A small-molecule ligand and the protein it binds are described below.
Small molecule (SMILES): NC(=O)Nc1ccccc1

Binding-site contacts:
Ligand atom C4 contacts residue LEU241 of chain 1.A at 4.1 Å (hydrophobic).
Ligand atom C3 contacts residue LEU245 of chain 1.A at 3.8 Å (hydrophobic).
Ligand atom C6 contacts residue LEU251 of chain 1.A at 4.3 Å (hydrophobic).
Ligand atom C1 contacts residue ARG250 of chain 1.A at 4.1 Å.
Ligand atom C2 contacts residue LEU245 of chain 1.A at 4.1 Å (hydrophobic).
Ligand atom C1 contacts residue LEU251 of chain 1.A at 3.8 Å (hydrophobic).
Ligand atom O1 contacts residue LEU245 of chain 1.A at 4.2 Å.
Ligand atom C6 contacts residue MET228 of chain 1.A at 3.6 Å (hydrophobic).
Ligand atom N2 contacts residue TRP269 of chain 1.A at 3.3 Å.
Ligand atom C1 contacts residue TRP202 of chain 1.A at 4.1 Å (hydrophobic).
Ligand atom N2 contacts residue ARG250 of chain 1.A at 4.3 Å.
Ligand atom O1 contacts residue GLN249 of chain 1.A at 4.4 Å.
Ligand atom C2 contacts residue LEU251 of chain 1.A at 3.5 Å (hydrophobic).
Ligand atom C5 contacts residue PHE225 of chain 1.A at 4.2 Å (hydrophobic).
Ligand atom C2 contacts residue LEU241 of chain 1.A at 4.1 Å (hydrophobic).
Ligand atom C5 contacts residue LEU251 of chain 1.A at 3.6 Å (hydrophobic).
Ligand atom N2 contacts residue TRP202 of chain 1.A at 3.4 Å.
Ligand atom C7 contacts residue LEU251 of chain 1.A at 4.0 Å (hydrophobic).
Ligand atom C6 contacts residue LEU241 of chain 1.A at 4.1 Å (hydrophobic).
Ligand atom C4 contacts residue PHE183 of chain 1.A at 4.3 Å (hydrophobic).
Ligand atom C3 contacts residue ARG250 of chain 1.A at 4.1 Å.
Ligand atom C7 contacts residue PHE225 of chain 1.A at 3.9 Å (hydrophobic).
Ligand atom N2 contacts residue VAL206 of chain 1.A at 4.1 Å.
Ligand atom C5 contacts residue PRO221 of chain 1.A at 3.6 Å (hydrophobic).
Ligand atom C1 contacts residue LEU245 of chain 1.A at 4.0 Å (hydrophobic).
Ligand atom O1 contacts residue TRP269 of chain 1.A at 3.9 Å.
Ligand atom O1 contacts residue ARG250 of chain 1.A at 3.1 Å.
Ligand atom N1 contacts residue LEU251 of chain 1.A at 3.8 Å.
Ligand atom C5 contacts residue LEU241 of chain 1.A at 4.1 Å (hydrophobic).
Ligand atom N2 contacts residue LEU251 of chain 1.A at 4.3 Å.
Ligand atom C5 contacts residue PHE183 of chain 1.A at 4.0 Å (hydrophobic).
Ligand atom C7 contacts residue LEU241 of chain 1.A at 4.1 Å (hydrophobic).
Ligand atom C4 contacts residue LEU251 of chain 1.A at 3.6 Å (hydrophobic).
Ligand atom N1 contacts residue LEU245 of chain 1.A at 3.8 Å.
Ligand atom C3 contacts residue LEU251 of chain 1.A at 3.9 Å (hydrophobic).
Ligand atom C7 contacts residue MET228 of chain 1.A at 3.9 Å (hydrophobic).
Ligand atom C1 contacts residue TRP269 of chain 1.A at 4.2 Å (hydrophobic).
Ligand atom C7 contacts residue PRO221 of chain 1.A at 4.2 Å (hydrophobic).
Ligand atom O1 contacts residue LEU251 of chain 1.A at 2.8 Å (h-bond).
Ligand atom C3 contacts residue LEU241 of chain 1.A at 4.1 Å (hydrophobic).

Sequence of chain 1.A:
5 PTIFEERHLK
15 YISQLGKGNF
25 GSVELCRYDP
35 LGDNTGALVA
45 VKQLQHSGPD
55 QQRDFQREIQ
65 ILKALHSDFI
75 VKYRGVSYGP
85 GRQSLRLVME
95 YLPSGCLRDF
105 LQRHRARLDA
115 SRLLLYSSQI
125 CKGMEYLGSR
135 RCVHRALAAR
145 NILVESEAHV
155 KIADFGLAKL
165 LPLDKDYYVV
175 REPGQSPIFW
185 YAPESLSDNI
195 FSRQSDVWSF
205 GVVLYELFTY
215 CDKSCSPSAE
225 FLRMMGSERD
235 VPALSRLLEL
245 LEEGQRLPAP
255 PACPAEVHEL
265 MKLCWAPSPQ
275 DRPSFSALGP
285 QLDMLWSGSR